Binding-site contacts:
Ligand atom O40 contacts residue ALA20 of chain 1.K at 3.4 Å.
Ligand atom N4 contacts residue HIS108 of chain 1.L at 3.5 Å (h-bond).
Ligand atom N41 contacts residue THR1 of chain 1.K at 3.6 Å.
Ligand atom C51 contacts residue TYR170 of chain 1.K at 3.4 Å (hydrophobic).
Ligand atom C31 contacts residue GLY47 of chain 1.K at 3.4 Å.
Ligand atom C23 contacts residue THR21 of chain 1.K at 3.6 Å.
Ligand atom C11 contacts residue ASP126 of chain 1.L at 3.4 Å.
Ligand atom C59 contacts residue THR1 of chain 1.K at 2.5 Å.
Ligand atom C58 contacts residue LYS33 of chain 1.K at 3.3 Å.
Ligand atom C39 contacts residue GLY47 of chain 1.K at 3.5 Å.
Ligand atom C43 contacts residue GLY47 of chain 1.K at 3.2 Å.
Ligand atom N41 contacts residue GLY47 of chain 1.K at 2.8 Å (h-bond).
Ligand atom C58 contacts residue ARG19 of chain 1.K at 3.1 Å.
Ligand atom C51 contacts residue THR1 of chain 1.K at 1.5 Å.
Ligand atom C45 contacts residue ILE45 of chain 1.K at 3.6 Å (hydrophobic).
Ligand atom C58 contacts residue TYR170 of chain 1.K at 3.1 Å (hydrophobic).
Ligand atom C27 contacts residue ALA27 of chain 1.K at 3.4 Å (hydrophobic).
Ligand atom C42 contacts residue THR1 of chain 1.K at 2.4 Å.
Ligand atom O48 contacts residue GLY47 of chain 1.K at 3.3 Å (h-bond).
Ligand atom N30 contacts residue THR21 of chain 1.K at 2.8 Å (h-bond).
Ligand atom O48 contacts residue THR1 of chain 1.K at 2.3 Å (h-bond).
Ligand atom O29 contacts residue ALA49 of chain 1.K at 3.0 Å (h-bond).
Ligand atom O60 contacts residue THR1 of chain 1.K at 3.0 Å (h-bond).
Ligand atom O9 contacts residue PRO127 of chain 1.L at 3.5 Å.
Ligand atom C58 contacts residue THR1 of chain 1.K at 2.5 Å.
Ligand atom C31 contacts residue THR21 of chain 1.K at 3.7 Å.
Ligand atom C59 contacts residue TYR170 of chain 1.K at 3.6 Å (hydrophobic).
Ligand atom O9 contacts residue HIS108 of chain 1.L at 3.3 Å (h-bond).
Ligand atom O48 contacts residue MES1 of chain 1.JA at 2.6 Å (h-bond).
Ligand atom C5 contacts residue ALA22 of chain 1.K at 3.5 Å (hydrophobic).
Ligand atom C17 contacts residue ARG101 of chain 1.L at 3.6 Å.
Ligand atom C3 contacts residue HIS108 of chain 1.L at 3.5 Å.
Ligand atom O60 contacts residue MES1 of chain 1.JA at 2.9 Å (h-bond).
Ligand atom O1 contacts residue HIS108 of chain 1.L at 3.3 Å.
Ligand atom N22 contacts residue ASP126 of chain 1.L at 3.3 Å (salt-bridge).
Ligand atom C47 contacts residue THR1 of chain 1.K at 1.4 Å.
Ligand atom C43 contacts residue THR1 of chain 1.K at 2.6 Å.
Ligand atom C44 contacts residue THR1 of chain 1.K at 3.5 Å.
Ligand atom C12 contacts residue ASP126 of chain 1.L at 3.1 Å.
Ligand atom O40 contacts residue THR21 of chain 1.K at 3.0 Å (h-bond).

Sequence of chain 1.K:
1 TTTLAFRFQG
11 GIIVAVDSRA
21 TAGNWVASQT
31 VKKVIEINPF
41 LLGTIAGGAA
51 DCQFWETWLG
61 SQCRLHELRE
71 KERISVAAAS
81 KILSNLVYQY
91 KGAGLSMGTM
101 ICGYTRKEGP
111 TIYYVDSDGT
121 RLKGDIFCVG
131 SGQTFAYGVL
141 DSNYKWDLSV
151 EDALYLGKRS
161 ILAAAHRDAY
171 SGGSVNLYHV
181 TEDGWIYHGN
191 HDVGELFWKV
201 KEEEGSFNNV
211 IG

Sequence of chain 1.L:
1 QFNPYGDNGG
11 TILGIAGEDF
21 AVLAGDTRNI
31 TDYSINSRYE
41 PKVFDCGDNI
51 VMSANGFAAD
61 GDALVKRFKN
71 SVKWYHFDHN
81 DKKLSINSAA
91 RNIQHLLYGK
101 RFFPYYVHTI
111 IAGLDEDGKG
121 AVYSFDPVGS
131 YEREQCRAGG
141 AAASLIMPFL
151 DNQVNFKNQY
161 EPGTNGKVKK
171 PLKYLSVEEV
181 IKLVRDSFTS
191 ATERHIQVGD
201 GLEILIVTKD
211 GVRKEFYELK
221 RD

A small-molecule ligand and the protein it binds are described below.
Small molecule (SMILES): CC(C)C[C@H](NC(=O)[C@H](CCc1ccccc1)NC(=O)CN1CCOCC1)C(=O)N[C@@H](Cc1ccccc1)C(=O)N[C@@H](CC(C)C)[C@@H](O)[C@H](C)CO